Sequence of chain 1.B:
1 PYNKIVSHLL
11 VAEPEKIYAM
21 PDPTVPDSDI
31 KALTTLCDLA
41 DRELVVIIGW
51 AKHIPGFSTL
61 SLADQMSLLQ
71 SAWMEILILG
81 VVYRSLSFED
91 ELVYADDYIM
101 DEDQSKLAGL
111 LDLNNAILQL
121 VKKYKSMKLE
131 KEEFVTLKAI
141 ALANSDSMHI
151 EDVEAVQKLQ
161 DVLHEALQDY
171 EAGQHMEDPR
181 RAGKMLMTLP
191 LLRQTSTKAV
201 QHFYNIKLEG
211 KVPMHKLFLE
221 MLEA

A small-molecule ligand and the protein it binds are described below.
Small molecule (SMILES): CN(C)CCOc1ccc(/C(=C(/CCCO)c2ccccc2)c2ccc(O)cc2)cc1

Binding-site contacts:
Ligand atom C21 contacts residue LEU208 of chain 1.B at 3.6 Å (hydrophobic).
Ligand atom C15 contacts residue ASN114 of chain 1.B at 3.6 Å.
Ligand atom C30 contacts residue ASP41 of chain 1.B at 3.6 Å.
Ligand atom C25 contacts residue GLU43 of chain 1.B at 3.2 Å.
Ligand atom N1 contacts residue ASP41 of chain 1.B at 2.8 Å (salt-bridge).
Ligand atom O29 contacts residue ARG84 of chain 1.B at 3.7 Å.
Ligand atom O29 contacts residue GLU43 of chain 1.B at 2.7 Å (salt-bridge).
Ligand atom C30 contacts residue GLU209 of chain 1.B at 3.5 Å.
Ligand atom C25 contacts residue ALA40 of chain 1.B at 3.8 Å (hydrophobic).
Ligand atom C31 contacts residue ASP41 of chain 1.B at 3.3 Å.
Ligand atom C24 contacts residue LEU36 of chain 1.B at 3.6 Å (hydrophobic).
Ligand atom C19 contacts residue PHE203 of chain 1.B at 3.8 Å (hydrophobic).
Ligand atom C24 contacts residue ALA40 of chain 1.B at 3.6 Å (hydrophobic).
Ligand atom C19 contacts residue ALA199 of chain 1.B at 3.4 Å (hydrophobic).
Ligand atom C5 contacts residue PHE203 of chain 1.B at 3.5 Å (hydrophobic).
Ligand atom C10 contacts residue TRP73 of chain 1.B at 3.5 Å (hydrophobic).
Ligand atom O16 contacts residue ASN114 of chain 1.B at 2.7 Å (h-bond).
Ligand atom C2 contacts residue PHE203 of chain 1.B at 3.7 Å (hydrophobic).
Ligand atom C27 contacts residue VAL81 of chain 1.B at 3.8 Å (hydrophobic).
Ligand atom C31 contacts residue LEU208 of chain 1.B at 3.6 Å (hydrophobic).
Ligand atom C3 contacts residue PHE203 of chain 1.B at 3.6 Å (hydrophobic).
Ligand atom C9 contacts residue MET74 of chain 1.B at 3.8 Å (hydrophobic).
Ligand atom C2 contacts residue ASP41 of chain 1.B at 3.6 Å.
Ligand atom C20 contacts residue HIS202 of chain 1.B at 3.4 Å.
Ligand atom C2 contacts residue LEU208 of chain 1.B at 3.6 Å (hydrophobic).
Ligand atom C20 contacts residue LEU208 of chain 1.B at 3.6 Å (hydrophobic).
Ligand atom C5 contacts residue ALA40 of chain 1.B at 3.8 Å (hydrophobic).
Ligand atom C27 contacts residue LEU77 of chain 1.B at 3.6 Å (hydrophobic).
Ligand atom C6 contacts residue CYS37 of chain 1.B at 3.8 Å (hydrophobic).
Ligand atom C15 contacts residue ILE117 of chain 1.B at 3.5 Å (hydrophobic).
Ligand atom O4 contacts residue PHE203 of chain 1.B at 3.0 Å.
Ligand atom C30 contacts residue LEU217 of chain 1.B at 3.5 Å (hydrophobic).
Ligand atom O29 contacts residue VAL81 of chain 1.B at 3.5 Å.
Ligand atom C21 contacts residue LEU110 of chain 1.B at 3.7 Å (hydrophobic).
Ligand atom C10 contacts residue ALA40 of chain 1.B at 3.7 Å (hydrophobic).
Ligand atom C26 contacts residue GLU43 of chain 1.B at 3.3 Å.
Ligand atom O16 contacts residue TYR94 of chain 1.B at 2.4 Å (h-bond).
Ligand atom C22 contacts residue LEU110 of chain 1.B at 3.8 Å (hydrophobic).
Ligand atom O29 contacts residue LEU77 of chain 1.B at 3.6 Å.
Ligand atom C15 contacts residue TYR94 of chain 1.B at 3.6 Å (hydrophobic).